Binding-site contacts:
Ligand atom N2 contacts residue ASN286 of chain 1.A at 3.6 Å.
Ligand atom O7 contacts residue GLU34 of chain 1.A at 4.0 Å.
Ligand atom C7 contacts residue ASN286 of chain 1.A at 4.4 Å.
Ligand atom C2 contacts residue ASN286 of chain 1.A at 2.6 Å.
Ligand atom C3 contacts residue ASN286 of chain 1.A at 3.6 Å.
Ligand atom O7 contacts residue SER36 of chain 1.A at 3.8 Å.
Ligand atom C5 contacts residue ASN286 of chain 1.A at 3.0 Å.
Ligand atom O6 contacts residue SER288 of chain 1.A at 3.5 Å (h-bond).
Ligand atom O6 contacts residue ASN286 of chain 1.A at 2.5 Å (h-bond).
Ligand atom O5 contacts residue ASN286 of chain 1.A at 2.4 Å (h-bond).
Ligand atom C1 contacts residue ASN286 of chain 1.A at 1.5 Å.
Ligand atom C4 contacts residue ASN286 of chain 1.A at 3.5 Å.
Ligand atom C6 contacts residue ASN286 of chain 1.A at 3.0 Å.

This protein binds this small molecule.
Small molecule (SMILES): CC(=O)N[C@@H]1[C@@H](O)[C@H](O)[C@@H](CO)O[C@H]1O

Sequence of chain 1.A:
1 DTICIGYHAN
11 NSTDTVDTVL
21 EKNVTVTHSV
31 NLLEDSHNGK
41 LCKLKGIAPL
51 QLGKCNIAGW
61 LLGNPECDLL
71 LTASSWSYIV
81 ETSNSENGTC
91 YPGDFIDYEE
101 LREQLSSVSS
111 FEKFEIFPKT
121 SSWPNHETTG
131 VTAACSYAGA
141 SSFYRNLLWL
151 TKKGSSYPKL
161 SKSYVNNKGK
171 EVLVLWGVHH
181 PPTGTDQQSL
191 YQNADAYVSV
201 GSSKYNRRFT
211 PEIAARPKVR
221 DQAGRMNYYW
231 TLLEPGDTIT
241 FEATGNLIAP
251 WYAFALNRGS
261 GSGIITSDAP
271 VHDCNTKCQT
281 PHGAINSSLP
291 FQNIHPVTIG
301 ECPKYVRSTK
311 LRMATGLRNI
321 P